Binding-site contacts:
Ligand atom C43 contacts residue LYS121 of chain 1.D at 3.9 Å.
Ligand atom C35 contacts residue SER44 of chain 1.D at 4.3 Å.
Ligand atom O63 contacts residue THR43 of chain 1.D at 3.3 Å.
Ligand atom C60 contacts residue THR43 of chain 1.D at 3.8 Å.
Ligand atom O47 contacts residue ILE124 of chain 1.D at 3.5 Å.
Ligand atom C15 contacts residue TRP128 of chain 1.D at 4.3 Å (hydrophobic).
Ligand atom O51 contacts residue LEU40 of chain 1.D at 3.2 Å.
Ligand atom C42 contacts residue LYS121 of chain 1.D at 3.7 Å.
Ligand atom C27 contacts residue TRP128 of chain 1.D at 4.3 Å (hydrophobic).
Ligand atom C41 contacts residue LYS121 of chain 1.D at 4.4 Å.
Ligand atom O63 contacts residue SER44 of chain 1.D at 3.4 Å (h-bond).
Ligand atom C21 contacts residue TRP128 of chain 1.D at 3.9 Å (hydrophobic).
Ligand atom C60 contacts residue SER44 of chain 1.D at 3.8 Å.
Ligand atom O44 contacts residue LYS121 of chain 1.D at 3.2 Å.
Ligand atom C1 contacts residue LEU85 of chain 1.D at 4.0 Å (hydrophobic).
Ligand atom C0 contacts residue LEU82 of chain 1.D at 3.7 Å (hydrophobic).
Ligand atom C60 contacts residue CYS47 of chain 1.D at 3.3 Å (hydrophobic).
Ligand atom C18 contacts residue TRP128 of chain 1.D at 4.3 Å (hydrophobic).
Ligand atom O51 contacts residue LYS121 of chain 1.D at 4.2 Å.
Ligand atom C35 contacts residue CYS47 of chain 1.D at 4.2 Å (hydrophobic).
Ligand atom C35 contacts residue TRP128 of chain 1.D at 4.4 Å (hydrophobic).
Ligand atom O63 contacts residue CYS47 of chain 1.D at 4.4 Å.
Ligand atom C1 contacts residue LEU82 of chain 1.D at 4.0 Å (hydrophobic).
Ligand atom O63 contacts residue LEU40 of chain 1.D at 4.2 Å.
Ligand atom C9 contacts residue VAL51 of chain 1.D at 4.1 Å (hydrophobic).
Ligand atom C1 contacts residue TRP128 of chain 1.D at 4.4 Å (hydrophobic).
Ligand atom C35 contacts residue ILE124 of chain 1.D at 4.4 Å (hydrophobic).
Ligand atom O44 contacts residue LEU40 of chain 1.D at 4.4 Å.

Sequence of chain 1.D:
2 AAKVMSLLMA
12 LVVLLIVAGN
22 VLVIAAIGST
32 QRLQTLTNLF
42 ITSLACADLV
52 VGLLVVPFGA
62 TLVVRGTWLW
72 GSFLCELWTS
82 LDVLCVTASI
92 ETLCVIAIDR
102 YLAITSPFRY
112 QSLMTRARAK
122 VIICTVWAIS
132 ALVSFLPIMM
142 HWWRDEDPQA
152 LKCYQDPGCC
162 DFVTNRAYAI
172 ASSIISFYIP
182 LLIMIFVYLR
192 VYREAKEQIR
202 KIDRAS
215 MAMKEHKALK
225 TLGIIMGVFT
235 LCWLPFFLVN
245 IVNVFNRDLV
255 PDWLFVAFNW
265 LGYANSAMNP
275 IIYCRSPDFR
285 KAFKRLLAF

The protein below binds the small molecule below.
Small molecule (SMILES): CCCCCCCCCC(=O)N(CCO)C[C@@H](O)[C@@H](O)[C@@H](O)[C@@H](O)CO